This small molecule binds to this protein.
Small molecule (SMILES): CC(=O)N[C@H]1[C@H](O[C@H]2[C@H](O)[C@@H](NC(C)=O)CO[C@@H]2CO)O[C@H](CO)[C@@H](O)[C@@H]1O

Binding-site contacts:
Ligand atom C4 contacts residue ASN416 of chain 1.I at 4.2 Å.
Ligand atom N2 contacts residue GLN263 of chain 1.I at 4.1 Å.
Ligand atom C2 contacts residue ASN416 of chain 1.I at 2.4 Å.
Ligand atom C8 contacts residue VAL414 of chain 1.I at 3.5 Å (hydrophobic).
Ligand atom O7 contacts residue ASN232 of chain 1.I at 4.4 Å.
Ligand atom C1 contacts residue PRO261 of chain 1.I at 4.4 Å (hydrophobic).
Ligand atom O7 contacts residue ASN416 of chain 1.I at 3.1 Å (h-bond).
Ligand atom C8 contacts residue SER415 of chain 1.I at 3.6 Å.
Ligand atom O5 contacts residue ASN416 of chain 1.I at 2.4 Å (h-bond).
Ligand atom C3 contacts residue ASN416 of chain 1.I at 3.7 Å.
Ligand atom C8 contacts residue ASN416 of chain 1.I at 3.7 Å.
Ligand atom C1 contacts residue ASN416 of chain 1.I at 1.5 Å.
Ligand atom N2 contacts residue ASN416 of chain 1.I at 2.9 Å (h-bond).
Ligand atom C8 contacts residue GLN263 of chain 1.I at 4.2 Å.
Ligand atom C5 contacts residue ASN416 of chain 1.I at 3.7 Å.
Ligand atom C7 contacts residue SER415 of chain 1.I at 4.4 Å.
Ligand atom C7 contacts residue ASN416 of chain 1.I at 3.2 Å.

Sequence of chain 1.I:
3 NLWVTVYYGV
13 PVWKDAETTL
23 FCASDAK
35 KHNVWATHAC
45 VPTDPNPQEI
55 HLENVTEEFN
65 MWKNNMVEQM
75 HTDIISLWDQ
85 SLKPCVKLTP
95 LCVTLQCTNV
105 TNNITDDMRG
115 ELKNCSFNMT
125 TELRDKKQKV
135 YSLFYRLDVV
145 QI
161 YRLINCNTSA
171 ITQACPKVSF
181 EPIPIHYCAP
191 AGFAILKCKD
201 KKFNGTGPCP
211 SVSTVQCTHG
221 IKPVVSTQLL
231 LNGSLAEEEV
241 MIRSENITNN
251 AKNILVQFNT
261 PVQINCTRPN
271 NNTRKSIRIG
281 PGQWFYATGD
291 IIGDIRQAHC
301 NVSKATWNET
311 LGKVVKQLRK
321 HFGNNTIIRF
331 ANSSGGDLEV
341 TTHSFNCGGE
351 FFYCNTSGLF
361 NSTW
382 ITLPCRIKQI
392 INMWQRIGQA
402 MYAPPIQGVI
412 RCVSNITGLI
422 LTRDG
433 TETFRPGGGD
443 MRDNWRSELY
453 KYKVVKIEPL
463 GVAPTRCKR